Binding-site contacts:
Ligand atom C4 contacts residue GLN9 of chain 1.A at 3.6 Å.
Ligand atom O2' contacts residue HIS83 of chain 1.A at 3.8 Å.
Ligand atom C4 contacts residue LEU73 of chain 1.A at 4.0 Å (hydrophobic).
Ligand atom C2' contacts residue HIS83 of chain 1.A at 4.0 Å.
Ligand atom C4 contacts residue ASN71 of chain 1.A at 3.7 Å.
Ligand atom C6 contacts residue HIS34 of chain 1.A at 3.7 Å.
Ligand atom N1 contacts residue PHE80 of chain 1.A at 3.8 Å.
Ligand atom O3P contacts residue HIS83 of chain 1.A at 3.4 Å.
Ligand atom O4 contacts residue PHE80 of chain 1.A at 3.6 Å.
Ligand atom C2 contacts residue LEU73 of chain 1.A at 3.7 Å (hydrophobic).
Ligand atom O3P contacts residue LYS87 of chain 1.A at 3.0 Å (salt-bridge).
Ligand atom O4 contacts residue LEU73 of chain 1.A at 3.9 Å.
Ligand atom C5 contacts residue LEU73 of chain 1.A at 4.0 Å (hydrophobic).
Ligand atom O2 contacts residue PHE80 of chain 1.A at 3.8 Å.
Ligand atom O3' contacts residue HIS83 of chain 1.A at 3.1 Å.
Ligand atom C2 contacts residue ASN71 of chain 1.A at 3.8 Å.
Ligand atom O2' contacts residue GLU84 of chain 1.A at 4.0 Å.
Ligand atom C2 contacts residue PHE80 of chain 1.A at 3.6 Å (hydrophobic).
Ligand atom P contacts residue LYS87 of chain 1.A at 4.0 Å.
Ligand atom O2 contacts residue LEU73 of chain 1.A at 4.2 Å.
Ligand atom C4 contacts residue VAL72 of chain 1.A at 3.9 Å (hydrophobic).
Ligand atom O2' contacts residue HIS34 of chain 1.A at 4.1 Å.
Ligand atom O4 contacts residue VAL72 of chain 1.A at 2.9 Å (h-bond).
Ligand atom C3' contacts residue HIS83 of chain 1.A at 3.8 Å.
Ligand atom C6 contacts residue PHE80 of chain 1.A at 4.1 Å (hydrophobic).
Ligand atom C5 contacts residue PHE80 of chain 1.A at 3.7 Å (hydrophobic).
Ligand atom N3 contacts residue PHE80 of chain 1.A at 3.6 Å.
Ligand atom C6 contacts residue LEU73 of chain 1.A at 3.8 Å (hydrophobic).
Ligand atom O4' contacts residue LEU73 of chain 1.A at 3.8 Å.
Ligand atom O4 contacts residue PRO70 of chain 1.A at 4.0 Å.
Ligand atom O4 contacts residue GLN9 of chain 1.A at 3.0 Å (h-bond).
Ligand atom O4 contacts residue ASN71 of chain 1.A at 3.6 Å (h-bond).
Ligand atom P contacts residue HIS83 of chain 1.A at 4.2 Å.
Ligand atom N3 contacts residue LEU73 of chain 1.A at 3.9 Å.
Ligand atom O2 contacts residue ASN71 of chain 1.A at 3.8 Å.
Ligand atom C5 contacts residue GLN9 of chain 1.A at 3.4 Å.
Ligand atom C4 contacts residue PHE80 of chain 1.A at 3.5 Å (hydrophobic).
Ligand atom N3 contacts residue ASN71 of chain 1.A at 2.9 Å (h-bond).
Ligand atom O1P contacts residue LYS87 of chain 1.A at 3.0 Å (salt-bridge).
Ligand atom N1 contacts residue LEU73 of chain 1.A at 3.6 Å.

A small-molecule ligand and the protein it binds are described below.
Small molecule (SMILES): O=c1ccn([C@@H]2O[C@H](CO)[C@@H](OP(=O)(O)O)[C@H]2O)c(=O)[nH]1

Sequence of chain 1.A:
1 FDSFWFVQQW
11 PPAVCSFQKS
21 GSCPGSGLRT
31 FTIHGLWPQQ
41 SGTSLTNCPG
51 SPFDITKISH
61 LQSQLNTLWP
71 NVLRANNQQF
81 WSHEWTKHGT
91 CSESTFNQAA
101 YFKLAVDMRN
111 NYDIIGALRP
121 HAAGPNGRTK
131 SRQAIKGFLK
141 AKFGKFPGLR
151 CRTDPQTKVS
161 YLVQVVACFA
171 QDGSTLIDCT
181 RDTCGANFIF